Sequence of chain 1.C:
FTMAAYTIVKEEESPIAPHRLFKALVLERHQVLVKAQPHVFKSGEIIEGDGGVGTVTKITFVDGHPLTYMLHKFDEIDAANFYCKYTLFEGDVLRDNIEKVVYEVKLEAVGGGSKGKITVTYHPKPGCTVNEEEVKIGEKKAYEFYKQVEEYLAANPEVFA

Binding-site contacts:
Ligand atom C13 contacts residue LYS138 of chain 1.C at 3.7 Å.
Ligand atom C13 contacts residue PRO2 of chain 1.D at 4.2 Å (hydrophobic).
Ligand atom C10 contacts residue LYS142 of chain 1.C at 3.9 Å.
Ligand atom N contacts residue LYS142 of chain 1.C at 4.5 Å.
Ligand atom C7 contacts residue GLU146 of chain 1.C at 3.9 Å.
Ligand atom C6 contacts residue LYS142 of chain 1.C at 3.5 Å.
Ligand atom C5 contacts residue LYS142 of chain 1.C at 3.7 Å.
Ligand atom C8 contacts residue LYS142 of chain 1.C at 4.4 Å.
Ligand atom C3 contacts residue LYS142 of chain 1.C at 4.0 Å.
Ligand atom C6 contacts residue GLU146 of chain 1.C at 3.9 Å.
Ligand atom C12 contacts residue PHE3 of chain 1.D at 4.0 Å (hydrophobic).
Ligand atom C14 contacts residue PHE3 of chain 1.D at 4.1 Å (hydrophobic).
Ligand atom S contacts residue LYS142 of chain 1.C at 4.3 Å.
Ligand atom C4 contacts residue TYR145 of chain 1.C at 3.2 Å (hydrophobic).
Ligand atom C6 contacts residue TYR145 of chain 1.C at 3.7 Å (hydrophobic).
Ligand atom C4 contacts residue GLU141 of chain 1.C at 4.3 Å.
Ligand atom C15 contacts residue LYS138 of chain 1.C at 3.4 Å.
Ligand atom C12 contacts residue PRO2 of chain 1.D at 3.7 Å (hydrophobic).
Ligand atom C3 contacts residue TYR145 of chain 1.C at 4.0 Å (hydrophobic).
Ligand atom C4 contacts residue LYS142 of chain 1.C at 3.9 Å.
Ligand atom C9 contacts residue LYS142 of chain 1.C at 4.0 Å.
Ligand atom C16 contacts residue LYS138 of chain 1.C at 4.4 Å.
Ligand atom C1 contacts residue LYS142 of chain 1.C at 4.2 Å.
Ligand atom C5 contacts residue TYR145 of chain 1.C at 3.9 Å (hydrophobic).
Ligand atom C11 contacts residue PRO2 of chain 1.D at 4.2 Å (hydrophobic).
Ligand atom C2 contacts residue PRO2 of chain 1.D at 3.9 Å (hydrophobic).
Ligand atom C13 contacts residue PHE3 of chain 1.D at 3.3 Å (hydrophobic).
Ligand atom C2 contacts residue LYS142 of chain 1.C at 4.2 Å.
Ligand atom C14 contacts residue LYS138 of chain 1.C at 3.2 Å.
Ligand atom C3 contacts residue GLU141 of chain 1.C at 4.3 Å.
Ligand atom C12 contacts residue LYS138 of chain 1.C at 4.2 Å.
Ligand atom C7 contacts residue LYS142 of chain 1.C at 4.0 Å.
Ligand atom O2 contacts residue LYS142 of chain 1.C at 2.8 Å.

A protein and the small-molecule ligand that binds it are described below.
Small molecule (SMILES): O=S(=O)(O)c1cccc2cccc(Nc3ccccc3)c12

Sequence of chain 1.D:
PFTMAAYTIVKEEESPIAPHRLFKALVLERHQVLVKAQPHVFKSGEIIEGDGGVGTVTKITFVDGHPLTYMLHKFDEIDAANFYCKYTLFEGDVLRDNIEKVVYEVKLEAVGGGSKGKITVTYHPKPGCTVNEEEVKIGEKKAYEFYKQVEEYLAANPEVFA